The small molecule below binds the protein below.
Small molecule (SMILES): O=[N+]([O-])c1ccccc1

Sequence of chain 1.A:
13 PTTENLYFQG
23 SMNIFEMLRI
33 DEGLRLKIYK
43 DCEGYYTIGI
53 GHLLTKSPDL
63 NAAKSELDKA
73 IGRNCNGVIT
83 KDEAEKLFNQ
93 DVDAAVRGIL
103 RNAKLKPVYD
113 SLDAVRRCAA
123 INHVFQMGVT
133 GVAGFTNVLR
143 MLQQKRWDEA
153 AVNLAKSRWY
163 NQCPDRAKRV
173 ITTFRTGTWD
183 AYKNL

Binding-site contacts:
Ligand atom C5 contacts residue VAL110 of chain 1.A at 4.1 Å (hydrophobic).
Ligand atom C3 contacts residue VAL134 of chain 1.A at 3.6 Å (hydrophobic).
Ligand atom N1 contacts residue ALA122 of chain 1.A at 3.7 Å.
Ligand atom C1 contacts residue VAL134 of chain 1.A at 3.4 Å (hydrophobic).
Ligand atom N1 contacts residue TYR111 of chain 1.A at 4.0 Å.
Ligand atom C2 contacts residue VAL126 of chain 1.A at 4.1 Å (hydrophobic).
Ligand atom O1 contacts residue LEU107 of chain 1.A at 3.6 Å.
Ligand atom O2 contacts residue TYR111 of chain 1.A at 2.9 Å (h-bond).
Ligand atom C4 contacts residue PHE176 of chain 1.A at 3.5 Å (hydrophobic).
Ligand atom C4 contacts residue LEU144 of chain 1.A at 3.3 Å (hydrophobic).
Ligand atom C2 contacts residue HIS125 of chain 1.A at 3.4 Å.
Ligand atom C6 contacts residue LEU141 of chain 1.A at 4.1 Å (hydrophobic).
Ligand atom O1 contacts residue ILE101 of chain 1.A at 3.5 Å.
Ligand atom C1 contacts residue ALA122 of chain 1.A at 3.4 Å (hydrophobic).
Ligand atom O1 contacts residue TYR111 of chain 1.A at 3.8 Å.
Ligand atom O2 contacts residue ALA122 of chain 1.A at 4.4 Å.
Ligand atom C3 contacts residue ALA122 of chain 1.A at 4.1 Å (hydrophobic).
Ligand atom C4 contacts residue HIS125 of chain 1.A at 4.3 Å.
Ligand atom O2 contacts residue LEU107 of chain 1.A at 3.4 Å (h-bond).
Ligand atom C4 contacts residue ALA122 of chain 1.A at 4.4 Å (hydrophobic).
Ligand atom C2 contacts residue PHE176 of chain 1.A at 4.3 Å (hydrophobic).
Ligand atom C4 contacts residue VAL134 of chain 1.A at 4.4 Å (hydrophobic).
Ligand atom C6 contacts residue LEU107 of chain 1.A at 4.4 Å (hydrophobic).
Ligand atom C6 contacts residue VAL134 of chain 1.A at 4.3 Å (hydrophobic).
Ligand atom N1 contacts residue LEU107 of chain 1.A at 4.0 Å.
Ligand atom C5 contacts residue LEU141 of chain 1.A at 3.7 Å (hydrophobic).
Ligand atom C1 contacts residue VAL126 of chain 1.A at 3.9 Å (hydrophobic).
Ligand atom C3 contacts residue PHE176 of chain 1.A at 3.4 Å (hydrophobic).
Ligand atom N1 contacts residue VAL110 of chain 1.A at 4.3 Å.
Ligand atom C4 contacts residue LEU141 of chain 1.A at 4.0 Å (hydrophobic).
Ligand atom O2 contacts residue LEU114 of chain 1.A at 4.2 Å.
Ligand atom O1 contacts residue ALA122 of chain 1.A at 4.0 Å.
Ligand atom C5 contacts residue PHE176 of chain 1.A at 4.4 Å (hydrophobic).
Ligand atom O2 contacts residue VAL110 of chain 1.A at 3.1 Å.
Ligand atom C6 contacts residue ALA122 of chain 1.A at 3.4 Å (hydrophobic).
Ligand atom C3 contacts residue HIS125 of chain 1.A at 3.1 Å.
Ligand atom C5 contacts residue ALA122 of chain 1.A at 3.9 Å (hydrophobic).
Ligand atom C2 contacts residue VAL134 of chain 1.A at 3.0 Å (hydrophobic).
Ligand atom C5 contacts residue LEU144 of chain 1.A at 3.7 Å (hydrophobic).
Ligand atom C2 contacts residue ALA122 of chain 1.A at 3.6 Å (hydrophobic).